Sequence of chain 1.A:
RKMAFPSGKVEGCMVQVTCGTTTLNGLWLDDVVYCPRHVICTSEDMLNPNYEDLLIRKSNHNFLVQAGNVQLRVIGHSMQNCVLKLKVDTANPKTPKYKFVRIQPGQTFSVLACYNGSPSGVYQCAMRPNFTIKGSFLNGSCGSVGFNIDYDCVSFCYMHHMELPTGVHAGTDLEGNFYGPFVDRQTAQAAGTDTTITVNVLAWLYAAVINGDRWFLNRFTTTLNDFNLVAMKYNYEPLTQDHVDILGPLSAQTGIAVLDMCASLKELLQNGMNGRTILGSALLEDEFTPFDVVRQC

Binding-site contacts:
Ligand atom C19 contacts residue ITG1 of chain 1.D at 0.0 Å.
Ligand atom C23 contacts residue ITG1 of chain 1.D at 0.0 Å.
Ligand atom C12 contacts residue ITG1 of chain 1.D at 0.2 Å.
Ligand atom C13 contacts residue ITG1 of chain 1.D at 0.1 Å.
Ligand atom C01 contacts residue CYS149 of chain 1.A at 1.8 Å (hydrophobic).
Ligand atom N07 contacts residue GLU170 of chain 1.A at 3.0 Å (salt-bridge).
Ligand atom N18 contacts residue ITG1 of chain 1.D at 0.1 Å (h-bond).
Ligand atom C14 contacts residue ITG1 of chain 1.D at 0.1 Å.
Ligand atom C06 contacts residue ITG1 of chain 1.D at 0.1 Å.
Ligand atom C21 contacts residue GLU170 of chain 1.A at 3.2 Å.
Ligand atom N11 contacts residue ITG1 of chain 1.D at 0.1 Å (h-bond).
Ligand atom C03 contacts residue ITG1 of chain 1.D at 0.1 Å.
Ligand atom O02 contacts residue ITG1 of chain 1.D at 1.3 Å.
Ligand atom C17 contacts residue ITG1 of chain 1.D at 0.1 Å.
Ligand atom O10 contacts residue ITG1 of chain 1.D at 0.1 Å (h-bond).
Ligand atom C01 contacts residue ITG1 of chain 1.D at 0.1 Å.
Ligand atom O28 contacts residue GLU170 of chain 1.A at 2.9 Å (salt-bridge).
Ligand atom N11 contacts residue CYS149 of chain 1.A at 3.1 Å (h-bond).
Ligand atom O02 contacts residue CYS149 of chain 1.A at 2.7 Å (h-bond).
Ligand atom C05 contacts residue ITG1 of chain 1.D at 0.1 Å.
Ligand atom C04 contacts residue ITG1 of chain 1.D at 0.1 Å.
Ligand atom O28 contacts residue ITG1 of chain 1.D at 0.1 Å (h-bond).
Ligand atom C16 contacts residue ITG1 of chain 1.D at 0.0 Å.
Ligand atom C04 contacts residue CYS149 of chain 1.A at 3.2 Å (hydrophobic).
Ligand atom C24 contacts residue ITG1 of chain 1.D at 0.0 Å.
Ligand atom C08 contacts residue ITG1 of chain 1.D at 0.1 Å.
Ligand atom O10 contacts residue HIS167 of chain 1.A at 2.8 Å (h-bond).
Ligand atom C15 contacts residue ITG1 of chain 1.D at 0.1 Å.
Ligand atom N11 contacts residue HIS168 of chain 1.A at 3.0 Å (h-bond).
Ligand atom C27 contacts residue ITG1 of chain 1.D at 0.0 Å.
Ligand atom C26 contacts residue ITG1 of chain 1.D at 0.0 Å.
Ligand atom N18 contacts residue GLN193 of chain 1.A at 2.8 Å (h-bond).
Ligand atom C25 contacts residue ITG1 of chain 1.D at 0.0 Å.
Ligand atom O20 contacts residue ITG1 of chain 1.D at 0.2 Å (h-bond).
Ligand atom C21 contacts residue ITG1 of chain 1.D at 0.1 Å.
Ligand atom C03 contacts residue CYS149 of chain 1.A at 2.8 Å (hydrophobic).
Ligand atom O29 contacts residue ITG1 of chain 1.D at 0.4 Å (h-bond).
Ligand atom N07 contacts residue ITG1 of chain 1.D at 0.1 Å (h-bond).
Ligand atom C22 contacts residue ITG1 of chain 1.D at 0.0 Å.
Ligand atom C09 contacts residue ITG1 of chain 1.D at 0.1 Å.

This small molecule binds to this protein.
Small molecule (SMILES): CCC[C@@H]1C[C@H]1COC(=O)N[C@@H](CC(C)C)C(=O)N[C@@H](C[C@@H]1CCNC1=O)[C@@H](O)S(=O)(=O)O